Binding-site contacts:
Ligand atom O5 contacts residue ASN97 of chain 1.A at 3.0 Å (h-bond).
Ligand atom C5 contacts residue ASN97 of chain 1.A at 3.7 Å.
Ligand atom C8 contacts residue TYR94 of chain 1.A at 4.0 Å (hydrophobic).
Ligand atom O3 contacts residue ASN97 of chain 1.A at 2.9 Å (h-bond).
Ligand atom O6 contacts residue ASN97 of chain 1.A at 3.4 Å (h-bond).
Ligand atom C2 contacts residue THR93 of chain 1.A at 4.5 Å.
Ligand atom O4 contacts residue LEU63 of chain 1.A at 4.2 Å.
Ligand atom C6 contacts residue ASN97 of chain 1.A at 4.2 Å.
Ligand atom O7 contacts residue LEU63 of chain 1.A at 4.4 Å.
Ligand atom C1 contacts residue GLN96 of chain 1.A at 4.5 Å.
Ligand atom C7 contacts residue TYR94 of chain 1.A at 4.1 Å (hydrophobic).
Ligand atom C2 contacts residue ASN97 of chain 1.A at 3.9 Å.
Ligand atom O7 contacts residue TYR94 of chain 1.A at 3.3 Å (h-bond).
Ligand atom O3 contacts residue PRO64 of chain 1.A at 4.4 Å.
Ligand atom C1 contacts residue ASN97 of chain 1.A at 3.6 Å.
Ligand atom C7 contacts residue THR93 of chain 1.A at 3.9 Å.
Ligand atom C1 contacts residue THR93 of chain 1.A at 4.4 Å.
Ligand atom C3 contacts residue ASN97 of chain 1.A at 3.5 Å.
Ligand atom C8 contacts residue THR93 of chain 1.A at 3.4 Å.
Ligand atom C4 contacts residue ASN97 of chain 1.A at 3.5 Å.
Ligand atom O7 contacts residue THR93 of chain 1.A at 4.2 Å.

Sequence of chain 1.A:
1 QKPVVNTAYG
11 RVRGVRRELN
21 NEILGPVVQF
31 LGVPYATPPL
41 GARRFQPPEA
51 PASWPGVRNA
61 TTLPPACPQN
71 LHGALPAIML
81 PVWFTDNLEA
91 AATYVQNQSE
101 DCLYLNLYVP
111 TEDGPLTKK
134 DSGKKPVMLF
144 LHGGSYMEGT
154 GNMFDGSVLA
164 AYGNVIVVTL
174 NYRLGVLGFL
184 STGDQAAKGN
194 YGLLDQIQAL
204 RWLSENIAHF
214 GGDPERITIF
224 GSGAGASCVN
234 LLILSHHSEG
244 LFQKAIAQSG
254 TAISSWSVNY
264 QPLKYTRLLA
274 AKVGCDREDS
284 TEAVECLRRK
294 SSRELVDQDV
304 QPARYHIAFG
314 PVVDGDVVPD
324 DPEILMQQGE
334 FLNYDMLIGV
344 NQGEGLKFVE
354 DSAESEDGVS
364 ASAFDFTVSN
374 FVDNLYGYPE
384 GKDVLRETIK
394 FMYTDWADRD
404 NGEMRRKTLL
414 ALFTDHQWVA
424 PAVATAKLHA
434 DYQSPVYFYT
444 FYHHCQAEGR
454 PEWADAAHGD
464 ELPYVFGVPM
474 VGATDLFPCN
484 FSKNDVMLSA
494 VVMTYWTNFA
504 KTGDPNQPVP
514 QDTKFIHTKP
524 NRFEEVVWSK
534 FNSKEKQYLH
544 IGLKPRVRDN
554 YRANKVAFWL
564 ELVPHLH

This small molecule binds to this protein.
Small molecule (SMILES): CC(=O)N[C@@H]1[C@@H](O)[C@H](O)[C@@H](CO)O[C@H]1O